Binding-site contacts:
Ligand atom C6 contacts residue CYS271 of chain 1.A at 3.6 Å (hydrophobic).
Ligand atom C5 contacts residue THR261 of chain 1.A at 3.8 Å.
Ligand atom C5 contacts residue CYS271 of chain 1.A at 4.3 Å (hydrophobic).
Ligand atom O6 contacts residue MET268 of chain 1.A at 3.4 Å.
Ligand atom C6 contacts residue LYS269 of chain 1.A at 3.4 Å.
Ligand atom O6 contacts residue THR261 of chain 1.A at 3.8 Å.
Ligand atom O5 contacts residue CYS271 of chain 1.A at 3.7 Å.
Ligand atom C3 contacts residue ASN259 of chain 1.A at 3.6 Å.
Ligand atom C1 contacts residue CYS262 of chain 1.A at 4.0 Å (hydrophobic).
Ligand atom C6 contacts residue GLY270 of chain 1.A at 4.4 Å.
Ligand atom C7 contacts residue ASN259 of chain 1.A at 3.2 Å.
Ligand atom C1 contacts residue THR261 of chain 1.A at 3.8 Å.
Ligand atom O5 contacts residue THR261 of chain 1.A at 3.8 Å.
Ligand atom C2 contacts residue ASN259 of chain 1.A at 2.2 Å.
Ligand atom C1 contacts residue ASN259 of chain 1.A at 1.4 Å.
Ligand atom O6 contacts residue LYS269 of chain 1.A at 3.2 Å (salt-bridge).
Ligand atom C4 contacts residue ASN259 of chain 1.A at 4.1 Å.
Ligand atom O7 contacts residue THR255 of chain 1.A at 4.3 Å.
Ligand atom O7 contacts residue GLN256 of chain 1.A at 3.9 Å.
Ligand atom N2 contacts residue ASN259 of chain 1.A at 2.7 Å (h-bond).
Ligand atom C5 contacts residue ASN259 of chain 1.A at 3.6 Å.
Ligand atom O5 contacts residue CYS262 of chain 1.A at 3.3 Å (h-bond).
Ligand atom C6 contacts residue CYS262 of chain 1.A at 4.5 Å (hydrophobic).
Ligand atom C5 contacts residue CYS262 of chain 1.A at 4.5 Å (hydrophobic).
Ligand atom C6 contacts residue THR261 of chain 1.A at 3.9 Å.
Ligand atom O7 contacts residue ASN259 of chain 1.A at 3.0 Å (h-bond).
Ligand atom O5 contacts residue ASN259 of chain 1.A at 2.4 Å (h-bond).

A protein and the small-molecule ligand that binds it are described below.
Small molecule (SMILES): CC(=O)N[C@@H]1[C@@H](O)[C@H](O)[C@@H](CO)O[C@H]1O

Sequence of chain 1.A:
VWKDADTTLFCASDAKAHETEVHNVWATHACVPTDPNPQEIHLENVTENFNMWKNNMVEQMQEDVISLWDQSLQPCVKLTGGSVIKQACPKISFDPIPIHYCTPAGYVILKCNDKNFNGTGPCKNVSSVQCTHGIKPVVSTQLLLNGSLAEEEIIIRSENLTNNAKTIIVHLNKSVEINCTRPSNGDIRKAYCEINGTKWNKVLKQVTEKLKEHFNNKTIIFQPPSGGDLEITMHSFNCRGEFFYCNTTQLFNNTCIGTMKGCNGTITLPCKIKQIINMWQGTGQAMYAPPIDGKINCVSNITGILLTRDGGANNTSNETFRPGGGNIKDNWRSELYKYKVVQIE